Binding-site contacts:
Ligand atom O7 contacts residue ASN60 of chain 1.A at 4.1 Å.
Ligand atom O7 contacts residue SO41 of chain 1.S at 3.3 Å (h-bond).
Ligand atom C2 contacts residue SO41 of chain 1.S at 4.3 Å.
Ligand atom C7 contacts residue SO41 of chain 1.S at 3.8 Å.
Ligand atom C1 contacts residue SO41 of chain 1.S at 4.0 Å.
Ligand atom C5 contacts residue ASN60 of chain 1.A at 3.6 Å.
Ligand atom C2 contacts residue ASN60 of chain 1.A at 2.7 Å.
Ligand atom O4 contacts residue SER213 of chain 1.A at 3.7 Å.
Ligand atom N2 contacts residue SO41 of chain 1.S at 4.2 Å.
Ligand atom C1 contacts residue ASN60 of chain 1.A at 1.5 Å.
Ligand atom C6 contacts residue SER213 of chain 1.A at 4.1 Å.
Ligand atom C5 contacts residue SER213 of chain 1.A at 4.2 Å.
Ligand atom O6 contacts residue ASN60 of chain 1.A at 4.5 Å.
Ligand atom O6 contacts residue TYR58 of chain 1.A at 3.7 Å.
Ligand atom C3 contacts residue ASN60 of chain 1.A at 3.9 Å.
Ligand atom O5 contacts residue ASN60 of chain 1.A at 2.5 Å (h-bond).
Ligand atom C4 contacts residue ASN60 of chain 1.A at 4.4 Å.
Ligand atom C7 contacts residue ASN60 of chain 1.A at 3.7 Å.
Ligand atom O6 contacts residue SER213 of chain 1.A at 4.4 Å.
Ligand atom O6 contacts residue ARG57 of chain 1.A at 4.4 Å.
Ligand atom N2 contacts residue ASN60 of chain 1.A at 2.9 Å (h-bond).

Sequence of chain 1.A:
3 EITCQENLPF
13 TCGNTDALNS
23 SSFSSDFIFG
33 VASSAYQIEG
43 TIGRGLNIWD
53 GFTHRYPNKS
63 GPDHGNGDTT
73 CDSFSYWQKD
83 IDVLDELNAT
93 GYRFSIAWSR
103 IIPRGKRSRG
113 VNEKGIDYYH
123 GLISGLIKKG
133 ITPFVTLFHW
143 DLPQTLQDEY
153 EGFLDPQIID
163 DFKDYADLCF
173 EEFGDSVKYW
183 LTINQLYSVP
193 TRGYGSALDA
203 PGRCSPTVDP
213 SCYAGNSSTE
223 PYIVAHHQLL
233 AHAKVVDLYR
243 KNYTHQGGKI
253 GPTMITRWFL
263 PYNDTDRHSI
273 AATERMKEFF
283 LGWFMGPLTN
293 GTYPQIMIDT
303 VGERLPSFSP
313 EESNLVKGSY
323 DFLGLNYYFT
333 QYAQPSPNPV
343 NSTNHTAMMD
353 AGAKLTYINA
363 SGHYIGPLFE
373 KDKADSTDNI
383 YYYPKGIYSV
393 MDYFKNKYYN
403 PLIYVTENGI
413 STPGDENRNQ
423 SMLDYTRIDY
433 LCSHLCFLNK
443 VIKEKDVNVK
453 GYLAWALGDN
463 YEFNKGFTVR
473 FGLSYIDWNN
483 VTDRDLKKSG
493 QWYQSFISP

A small-molecule ligand and the protein it binds are described below.
Small molecule (SMILES): CC(=O)N[C@@H]1[C@@H](O)[C@H](O)[C@@H](CO)O[C@H]1O